The protein below binds the small molecule below.
Small molecule (SMILES): CC(=O)CC(=O)O

Sequence of chain 2.C:
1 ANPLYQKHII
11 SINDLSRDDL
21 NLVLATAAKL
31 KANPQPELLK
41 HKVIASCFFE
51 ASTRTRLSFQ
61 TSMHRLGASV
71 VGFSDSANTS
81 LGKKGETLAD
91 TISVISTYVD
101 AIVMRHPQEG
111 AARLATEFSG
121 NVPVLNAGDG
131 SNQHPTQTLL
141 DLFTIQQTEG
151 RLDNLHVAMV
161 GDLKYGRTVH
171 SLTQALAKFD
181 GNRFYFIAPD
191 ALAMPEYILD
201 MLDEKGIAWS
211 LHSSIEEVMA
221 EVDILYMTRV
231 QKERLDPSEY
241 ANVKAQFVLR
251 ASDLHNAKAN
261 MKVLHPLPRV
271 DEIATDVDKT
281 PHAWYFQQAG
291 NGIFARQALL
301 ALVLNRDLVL

Sequence of chain 1.C:
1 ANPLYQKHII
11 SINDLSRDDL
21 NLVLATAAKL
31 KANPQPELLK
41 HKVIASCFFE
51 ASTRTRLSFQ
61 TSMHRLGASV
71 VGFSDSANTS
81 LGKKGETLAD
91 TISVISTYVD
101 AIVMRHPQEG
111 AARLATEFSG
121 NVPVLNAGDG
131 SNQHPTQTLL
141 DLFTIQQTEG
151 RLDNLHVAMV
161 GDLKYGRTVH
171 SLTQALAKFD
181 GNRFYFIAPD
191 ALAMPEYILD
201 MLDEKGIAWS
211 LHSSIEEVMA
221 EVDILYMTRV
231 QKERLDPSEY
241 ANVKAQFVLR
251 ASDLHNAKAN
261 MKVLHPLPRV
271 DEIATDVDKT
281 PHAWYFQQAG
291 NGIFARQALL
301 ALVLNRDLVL

Binding-site contacts:
Ligand atom C4 contacts residue THR168 of chain 2.C at 3.4 Å.
Ligand atom O5 contacts residue ARG229 of chain 2.C at 3.0 Å (salt-bridge).
Ligand atom O3 contacts residue HIS134 of chain 2.C at 3.9 Å.
Ligand atom O3 contacts residue ARG167 of chain 2.C at 2.8 Å (salt-bridge).
Ligand atom C1 contacts residue LEU267 of chain 2.C at 3.8 Å (hydrophobic).
Ligand atom O5 contacts residue GLN231 of chain 2.C at 3.9 Å.
Ligand atom C2 contacts residue PRO268 of chain 2.C at 4.4 Å (hydrophobic).
Ligand atom C3 contacts residue ARG167 of chain 2.C at 3.5 Å.
Ligand atom C1 contacts residue PRO268 of chain 2.C at 3.9 Å (hydrophobic).
Ligand atom O4 contacts residue ARG229 of chain 2.C at 3.0 Å (salt-bridge).
Ligand atom C4 contacts residue ARG167 of chain 2.C at 3.4 Å.
Ligand atom C3 contacts residue PCT1 of chain 2.J at 3.6 Å.
Ligand atom C4 contacts residue HIS134 of chain 2.C at 3.3 Å.
Ligand atom C1 contacts residue GLN231 of chain 2.C at 4.0 Å.
Ligand atom C2 contacts residue PRO266 of chain 2.C at 4.5 Å (hydrophobic).
Ligand atom O3 contacts residue ARG105 of chain 2.C at 3.7 Å.
Ligand atom O5 contacts residue LEU267 of chain 2.C at 4.5 Å.
Ligand atom C3 contacts residue THR168 of chain 2.C at 4.2 Å.
Ligand atom O5 contacts residue PRO268 of chain 2.C at 3.9 Å.
Ligand atom C1 contacts residue LYS84 of chain 1.C at 4.3 Å.
Ligand atom O3 contacts residue PCT1 of chain 2.J at 3.1 Å (h-bond).
Ligand atom C2 contacts residue THR168 of chain 2.C at 4.3 Å.
Ligand atom C3 contacts residue HIS134 of chain 2.C at 3.9 Å.
Ligand atom O4 contacts residue LEU267 of chain 2.C at 3.8 Å.
Ligand atom C4 contacts residue GLN231 of chain 2.C at 4.4 Å.
Ligand atom O5 contacts residue LYS84 of chain 1.C at 3.2 Å.
Ligand atom C1 contacts residue ARG229 of chain 2.C at 3.6 Å.
Ligand atom C2 contacts residue PCT1 of chain 2.J at 3.4 Å.
Ligand atom C2 contacts residue LEU267 of chain 2.C at 3.4 Å (hydrophobic).
Ligand atom O4 contacts residue PRO268 of chain 2.C at 4.0 Å.
Ligand atom C4 contacts residue PCT1 of chain 2.J at 4.3 Å.
Ligand atom O4 contacts residue GLN231 of chain 2.C at 3.3 Å (h-bond).
Ligand atom C1 contacts residue PCT1 of chain 2.J at 4.2 Å.
Ligand atom O5 contacts residue PCT1 of chain 2.J at 4.3 Å.